Sequence of chain 1.KA:
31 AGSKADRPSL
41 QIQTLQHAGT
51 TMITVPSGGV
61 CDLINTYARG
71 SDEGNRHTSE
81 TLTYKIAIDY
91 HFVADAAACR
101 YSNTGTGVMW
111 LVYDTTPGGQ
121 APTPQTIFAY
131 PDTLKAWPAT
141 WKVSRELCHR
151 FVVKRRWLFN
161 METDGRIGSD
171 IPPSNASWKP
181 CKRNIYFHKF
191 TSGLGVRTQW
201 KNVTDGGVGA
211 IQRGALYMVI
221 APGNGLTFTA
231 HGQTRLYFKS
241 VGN

Binding-site contacts:
Ligand atom C7 contacts residue LEU40 of chain 1.GA at 3.5 Å (hydrophobic).
Ligand atom P contacts residue TYR237 of chain 1.GA at 3.8 Å.
Ligand atom C2 contacts residue PHE190 of chain 1.GA at 4.2 Å (hydrophobic).
Ligand atom N1 contacts residue PHE190 of chain 1.GA at 3.7 Å.
Ligand atom C2' contacts residue LEU40 of chain 1.GA at 4.0 Å (hydrophobic).
Ligand atom C5' contacts residue ILE42 of chain 1.GA at 3.8 Å (hydrophobic).
Ligand atom C2' contacts residue TYR237 of chain 1.GA at 4.0 Å (hydrophobic).
Ligand atom C7 contacts residue TYR237 of chain 1.GA at 4.1 Å (hydrophobic).
Ligand atom N3 contacts residue PHE190 of chain 1.GA at 3.9 Å.
Ligand atom C1' contacts residue ARG155 of chain 1.KA at 3.6 Å.
Ligand atom N9 contacts residue PHE190 of chain 1.GA at 3.7 Å.
Ligand atom OP1 contacts residue ARG145 of chain 1.KA at 2.3 Å (salt-bridge).
Ligand atom C6 contacts residue PHE190 of chain 1.GA at 3.3 Å (hydrophobic).
Ligand atom O5' contacts residue HIS149 of chain 1.KA at 4.2 Å.
Ligand atom P contacts residue ARG235 of chain 1.GA at 3.2 Å.
Ligand atom O3' contacts residue VAL153 of chain 1.KA at 4.1 Å.
Ligand atom N4 contacts residue TYR113 of chain 1.KA at 3.8 Å.
Ligand atom C4 contacts residue PHE190 of chain 1.GA at 3.4 Å (hydrophobic).
Ligand atom OP2 contacts residue TYR237 of chain 1.GA at 2.7 Å (h-bond).
Ligand atom N7 contacts residue PHE190 of chain 1.GA at 3.5 Å.
Ligand atom OP2 contacts residue HIS149 of chain 1.KA at 3.3 Å.
Ligand atom OP2 contacts residue ARG156 of chain 1.KA at 3.8 Å.
Ligand atom O3' contacts residue SER39 of chain 1.GA at 4.1 Å.
Ligand atom C2' contacts residue ARG155 of chain 1.KA at 3.1 Å.
Ligand atom C5 contacts residue PHE190 of chain 1.GA at 3.3 Å (hydrophobic).
Ligand atom N6 contacts residue PHE190 of chain 1.GA at 3.5 Å.
Ligand atom OP1 contacts residue VAL153 of chain 1.KA at 3.3 Å.
Ligand atom OP2 contacts residue ARG235 of chain 1.GA at 2.5 Å (salt-bridge).
Ligand atom P contacts residue ARG145 of chain 1.KA at 3.7 Å.
Ligand atom OP1 contacts residue HIS149 of chain 1.KA at 3.1 Å.
Ligand atom C3' contacts residue ILE42 of chain 1.GA at 3.7 Å (hydrophobic).
Ligand atom OP1 contacts residue ILE42 of chain 1.GA at 4.1 Å.
Ligand atom O4 contacts residue LYS85 of chain 1.GA at 3.2 Å (salt-bridge).
Ligand atom C2 contacts residue LYS34 of chain 1.KA at 3.3 Å.
Ligand atom O3' contacts residue TYR237 of chain 1.GA at 3.6 Å.
Ligand atom OP1 contacts residue ARG235 of chain 1.GA at 3.1 Å (salt-bridge).
Ligand atom C8 contacts residue PHE190 of chain 1.GA at 3.5 Å (hydrophobic).
Ligand atom N3 contacts residue LYS34 of chain 1.KA at 3.3 Å (salt-bridge).
Ligand atom C2' contacts residue LYS154 of chain 1.KA at 3.6 Å.
Ligand atom P contacts residue HIS149 of chain 1.KA at 3.8 Å.

Sequence of chain 1.GA:
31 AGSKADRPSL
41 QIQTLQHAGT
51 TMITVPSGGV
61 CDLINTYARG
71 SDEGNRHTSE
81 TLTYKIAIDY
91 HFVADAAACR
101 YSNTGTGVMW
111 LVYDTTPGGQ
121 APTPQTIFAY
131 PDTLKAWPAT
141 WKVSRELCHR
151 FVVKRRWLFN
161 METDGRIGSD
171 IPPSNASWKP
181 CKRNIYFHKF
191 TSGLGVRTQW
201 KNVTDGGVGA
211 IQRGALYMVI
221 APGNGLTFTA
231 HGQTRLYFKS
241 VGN

This protein binds this small molecule.
Small molecule (SMILES): Cc1cn([C@H]2C[C@H](O[P](=O)(O)OC[C@H]3O[C@@H](n4ccc(N)nc4=O)C[C@@H]3O[P](=O)(O)OC[C@H]3O[C@@H](n4ccc(N)nc4=O)C[C@@H]3O[P](=O)(O)OC[C@H]3O[C@@H](n4ccc(N)nc4=O)C[C@@H]3O[P](=O)(O)OC[C@H]3O[C@@H](n4cnc5c(N)ncnc54)C[C@@H]3O)[C@@H](CO[P](=O)(O)O[C@H]3C[C@H](n4cnc5c(N)ncnc54)O[C@@H]3CO[P](=O)(O)O[C@H]3C[C@H](n4cnc5c(N)ncnc54)O[C@@H]3CO[P](=O)(O)O[C@H]3C[C@H](n4cnc5c(N)ncnc54)O[C@@H]3CO[P](=O)(O)O[C@H]3C[C@H](n4cnc5c(N)ncnc54)O[C@@H]3COP(=O)=O)O2)c(=O)[nH]c1=O